Sequence of chain 1.D:
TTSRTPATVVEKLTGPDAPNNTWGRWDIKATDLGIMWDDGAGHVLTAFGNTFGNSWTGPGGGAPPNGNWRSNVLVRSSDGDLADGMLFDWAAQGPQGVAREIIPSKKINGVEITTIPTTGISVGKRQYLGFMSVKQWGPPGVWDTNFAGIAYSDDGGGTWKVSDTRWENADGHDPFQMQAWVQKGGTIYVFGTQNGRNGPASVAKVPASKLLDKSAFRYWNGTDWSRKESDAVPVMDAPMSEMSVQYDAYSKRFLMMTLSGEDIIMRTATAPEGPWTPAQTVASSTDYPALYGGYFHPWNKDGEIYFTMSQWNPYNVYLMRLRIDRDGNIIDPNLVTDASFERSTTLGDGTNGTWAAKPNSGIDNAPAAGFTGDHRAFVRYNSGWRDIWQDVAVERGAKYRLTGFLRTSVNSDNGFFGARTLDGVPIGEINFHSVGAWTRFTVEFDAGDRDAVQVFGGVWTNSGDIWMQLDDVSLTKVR

Binding-site contacts:
Ligand atom C2 contacts residue TRP313 of chain 1.D at 4.3 Å (hydrophobic).
Ligand atom O1 contacts residue ASN51 of chain 1.D at 4.1 Å.
Ligand atom C6 contacts residue GLY62 of chain 1.D at 4.2 Å.
Ligand atom O4 contacts residue GLY63 of chain 1.D at 3.9 Å.
Ligand atom C5 contacts residue GLY63 of chain 1.D at 4.1 Å.
Ligand atom O4 contacts residue PHE53 of chain 1.D at 3.8 Å.
Ligand atom C1 contacts residue TRP138 of chain 1.D at 3.5 Å (hydrophobic).
Ligand atom O3 contacts residue ASP33 of chain 1.D at 4.3 Å.
Ligand atom O3 contacts residue TYR316 of chain 1.D at 3.4 Å (h-bond).
Ligand atom O2 contacts residue TRP138 of chain 1.D at 4.0 Å.
Ligand atom O3 contacts residue TRP138 of chain 1.D at 4.5 Å.
Ligand atom O5 contacts residue TRP313 of chain 1.D at 3.6 Å.
Ligand atom C6 contacts residue ASN51 of chain 1.D at 3.7 Å.
Ligand atom C7 contacts residue PHE53 of chain 1.D at 4.2 Å (hydrophobic).
Ligand atom C7 contacts residue GLY62 of chain 1.D at 4.0 Å.
Ligand atom C5 contacts residue BXY1 of chain 1.J at 3.9 Å.
Ligand atom C3 contacts residue TRP138 of chain 1.D at 4.1 Å (hydrophobic).
Ligand atom O3 contacts residue BXY1 of chain 1.J at 1.4 Å.
Ligand atom C2 contacts residue BXY1 of chain 1.J at 4.4 Å.
Ligand atom C7 contacts residue GLY63 of chain 1.D at 3.5 Å.
Ligand atom C4 contacts residue TRP138 of chain 1.D at 3.3 Å (hydrophobic).
Ligand atom C4 contacts residue ASN51 of chain 1.D at 3.8 Å.
Ligand atom C2 contacts residue TRP138 of chain 1.D at 4.0 Å (hydrophobic).
Ligand atom C3 contacts residue BXY2 of chain 1.J at 4.1 Å.
Ligand atom C6 contacts residue TRP313 of chain 1.D at 4.1 Å (hydrophobic).
Ligand atom O1 contacts residue BXY1 of chain 1.J at 4.3 Å.
Ligand atom C6 contacts residue BXY1 of chain 1.J at 2.7 Å.
Ligand atom C5 contacts residue TYR316 of chain 1.D at 4.5 Å (hydrophobic).
Ligand atom C3 contacts residue BXY1 of chain 1.J at 3.4 Å.
Ligand atom O1 contacts residue TRP138 of chain 1.D at 2.9 Å (h-bond).
Ligand atom O3 contacts residue ASN51 of chain 1.D at 3.0 Å (h-bond).
Ligand atom C3 contacts residue TRP313 of chain 1.D at 3.9 Å (hydrophobic).
Ligand atom O2 contacts residue ASN51 of chain 1.D at 2.6 Å (h-bond).
Ligand atom C5 contacts residue PHE53 of chain 1.D at 4.0 Å (hydrophobic).
Ligand atom C5 contacts residue ASN51 of chain 1.D at 3.3 Å.
Ligand atom C6 contacts residue TYR316 of chain 1.D at 3.6 Å (hydrophobic).
Ligand atom O2 contacts residue BXY1 of chain 1.J at 4.1 Å.

This small molecule binds to this protein.
Small molecule (SMILES): CC1(C)O[C@@H]2O[C@H](CO)[C@@H](O)[C@@H]2O1